Sequence of chain 1.D:
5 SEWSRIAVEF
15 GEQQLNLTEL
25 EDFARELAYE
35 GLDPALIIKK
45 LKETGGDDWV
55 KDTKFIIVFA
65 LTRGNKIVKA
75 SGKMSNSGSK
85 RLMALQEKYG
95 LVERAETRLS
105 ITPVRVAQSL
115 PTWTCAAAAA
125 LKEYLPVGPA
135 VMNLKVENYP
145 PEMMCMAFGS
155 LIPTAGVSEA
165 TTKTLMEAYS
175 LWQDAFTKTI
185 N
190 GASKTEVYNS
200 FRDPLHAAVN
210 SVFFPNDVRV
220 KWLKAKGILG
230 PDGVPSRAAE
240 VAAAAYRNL

A small-molecule ligand and the protein it binds are described below.
Small molecule (SMILES): Cc1ccc(C(=O)Nc2ccc(S(=O)(=O)O)c3cc(S(=O)(=O)O)cc(S(=O)(=O)O)c23)cc1NC(=O)c1cccc(NC(=O)Nc2cccc(C(=O)Nc3cc(C(=O)Nc4ccc(S(=O)(=O)O)c5cc(S(=O)(=O)O)cc(S(=O)(=O)O)c45)ccc3C)c2)c1

Binding-site contacts:
Ligand atom C58 contacts residue PHE180 of chain 1.E at 3.8 Å (hydrophobic).
Ligand atom C70 contacts residue MET150 of chain 1.E at 3.6 Å (hydrophobic).
Ligand atom N53 contacts residue ARG67 of chain 1.E at 3.5 Å.
Ligand atom N53 contacts residue PRO130 of chain 1.E at 3.3 Å.
Ligand atom C60 contacts residue ILE184 of chain 1.E at 4.1 Å (hydrophobic).
Ligand atom S73 contacts residue ASN69 of chain 1.E at 3.9 Å.
Ligand atom C55 contacts residue ARG67 of chain 1.E at 3.5 Å.
Ligand atom O84 contacts residue ALA99 of chain 1.E at 3.4 Å.
Ligand atom O78 contacts residue GLY68 of chain 1.E at 4.0 Å.
Ligand atom N53 contacts residue THR66 of chain 1.E at 3.5 Å (h-bond).
Ligand atom O84 contacts residue LYS77 of chain 1.D at 3.8 Å.
Ligand atom S83 contacts residue ALA99 of chain 1.E at 4.0 Å.
Ligand atom C55 contacts residue GLY68 of chain 1.E at 3.7 Å.
Ligand atom C58 contacts residue GLY68 of chain 1.E at 3.6 Å.
Ligand atom C61 contacts residue GLY68 of chain 1.E at 4.0 Å.
Ligand atom O77 contacts residue ASN69 of chain 1.E at 3.5 Å.
Ligand atom O78 contacts residue ASN69 of chain 1.E at 3.1 Å (h-bond).
Ligand atom O64 contacts residue PHE180 of chain 1.E at 3.6 Å.
Ligand atom C56 contacts residue GLY68 of chain 1.E at 3.3 Å.
Ligand atom O81 contacts residue MET150 of chain 1.E at 3.1 Å.
Ligand atom C56 contacts residue PHE180 of chain 1.E at 3.8 Å (hydrophobic).
Ligand atom N53 contacts residue GLY68 of chain 1.E at 3.8 Å.
Ligand atom C61 contacts residue PHE180 of chain 1.E at 3.6 Å (hydrophobic).
Ligand atom C67 contacts residue PHE180 of chain 1.E at 4.0 Å (hydrophobic).
Ligand atom C59 contacts residue ARG67 of chain 1.E at 3.8 Å.
Ligand atom C67 contacts residue MET150 of chain 1.E at 3.9 Å (hydrophobic).
Ligand atom O81 contacts residue GLN112 of chain 1.E at 3.9 Å.
Ligand atom O86 contacts residue ALA99 of chain 1.E at 2.9 Å (h-bond).
Ligand atom C60 contacts residue ARG67 of chain 1.E at 4.1 Å.
Ligand atom C69 contacts residue ASN69 of chain 1.E at 3.7 Å.
Ligand atom O64 contacts residue VAL108 of chain 1.E at 3.7 Å.
Ligand atom C76 contacts residue ASN69 of chain 1.E at 3.9 Å.
Ligand atom O86 contacts residue ARG98 of chain 1.E at 3.3 Å.
Ligand atom O86 contacts residue GLU97 of chain 1.E at 3.9 Å.
Ligand atom C57 contacts residue ARG67 of chain 1.E at 3.5 Å.
Ligand atom C56 contacts residue ARG67 of chain 1.E at 4.0 Å.
Ligand atom O64 contacts residue GLY68 of chain 1.E at 3.9 Å.
Ligand atom O80 contacts residue GLN112 of chain 1.E at 3.9 Å.
Ligand atom C74 contacts residue ASN69 of chain 1.E at 3.5 Å.
Ligand atom C62 contacts residue ILE184 of chain 1.E at 3.9 Å (hydrophobic).

Sequence of chain 1.E:
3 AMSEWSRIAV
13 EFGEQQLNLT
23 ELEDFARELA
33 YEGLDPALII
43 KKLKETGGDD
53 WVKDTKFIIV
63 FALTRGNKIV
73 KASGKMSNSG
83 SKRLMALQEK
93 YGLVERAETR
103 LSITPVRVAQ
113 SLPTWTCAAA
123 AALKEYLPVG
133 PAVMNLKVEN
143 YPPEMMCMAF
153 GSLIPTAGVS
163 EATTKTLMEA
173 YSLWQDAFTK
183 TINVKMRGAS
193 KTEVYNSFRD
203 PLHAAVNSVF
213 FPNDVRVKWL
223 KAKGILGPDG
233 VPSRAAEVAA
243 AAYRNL